The small molecule below binds the protein below.
Small molecule (SMILES): N[C@@H](CS)C(=O)O

Sequence of chain 53.C:
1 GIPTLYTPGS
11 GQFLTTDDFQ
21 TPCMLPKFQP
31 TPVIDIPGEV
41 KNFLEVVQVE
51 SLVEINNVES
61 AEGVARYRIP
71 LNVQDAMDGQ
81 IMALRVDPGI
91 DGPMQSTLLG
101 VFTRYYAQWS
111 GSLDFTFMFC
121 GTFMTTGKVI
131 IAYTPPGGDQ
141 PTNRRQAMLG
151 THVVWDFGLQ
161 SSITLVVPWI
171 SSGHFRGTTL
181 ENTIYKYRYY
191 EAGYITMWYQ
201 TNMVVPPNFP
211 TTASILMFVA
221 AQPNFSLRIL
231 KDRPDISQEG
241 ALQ

Binding-site contacts:
Ligand atom SG contacts residue ILE236 of chain 53.C at 4.3 Å.
Ligand atom CB contacts residue PRO249 of chain 53.A at 4.3 Å (hydrophobic).
Ligand atom CB contacts residue ASP235 of chain 53.C at 2.8 Å.
Ligand atom C contacts residue ASP235 of chain 53.C at 4.3 Å.
Ligand atom CA contacts residue MET247 of chain 53.A at 4.2 Å (hydrophobic).
Ligand atom C contacts residue GLY1 of chain 53.P at 1.3 Å.
Ligand atom C contacts residue MET247 of chain 53.A at 3.7 Å (hydrophobic).
Ligand atom CA contacts residue GLY1 of chain 53.P at 2.4 Å.
Ligand atom O contacts residue MET247 of chain 53.A at 3.8 Å.
Ligand atom SG contacts residue MET247 of chain 53.A at 3.4 Å.
Ligand atom N contacts residue THR248 of chain 53.A at 4.1 Å.
Ligand atom N contacts residue MET247 of chain 53.A at 3.8 Å.
Ligand atom CB contacts residue THR248 of chain 53.A at 4.5 Å.
Ligand atom SG contacts residue THR248 of chain 53.A at 3.2 Å (h-bond).
Ligand atom CB contacts residue GLY1 of chain 53.P at 3.7 Å.
Ligand atom N contacts residue PRO249 of chain 53.A at 3.5 Å.
Ligand atom O contacts residue ASP235 of chain 53.C at 3.4 Å.
Ligand atom CA contacts residue ASP235 of chain 53.C at 4.0 Å.
Ligand atom N contacts residue GLY1 of chain 53.P at 2.9 Å (h-bond).
Ligand atom O contacts residue ARG233 of chain 53.C at 4.1 Å.
Ligand atom SG contacts residue ASP235 of chain 53.C at 3.7 Å.
Ligand atom O contacts residue GLY1 of chain 53.P at 2.2 Å (h-bond).
Ligand atom SG contacts residue PRO249 of chain 53.A at 3.6 Å.
Ligand atom SG contacts residue GLY1 of chain 53.P at 4.4 Å.

Sequence of chain 53.A:
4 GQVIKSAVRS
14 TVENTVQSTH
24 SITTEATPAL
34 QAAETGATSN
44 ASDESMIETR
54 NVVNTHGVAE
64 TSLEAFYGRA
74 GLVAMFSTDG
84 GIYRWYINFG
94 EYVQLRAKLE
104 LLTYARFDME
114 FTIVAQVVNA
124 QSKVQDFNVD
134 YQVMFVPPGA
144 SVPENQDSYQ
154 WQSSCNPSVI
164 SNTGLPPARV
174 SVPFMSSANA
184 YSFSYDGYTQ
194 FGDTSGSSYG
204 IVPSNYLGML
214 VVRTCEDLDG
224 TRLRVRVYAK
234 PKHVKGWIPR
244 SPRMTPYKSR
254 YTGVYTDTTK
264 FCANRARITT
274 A